The protein below binds the small molecule below.
Small molecule (SMILES): Nc1ncnc2c1ncn2[C@@H]1C[C@@H](O)[C@@H](COP(=O)(O)O)O1

Binding-site contacts:
Ligand atom N9 contacts residue GLY437 of chain 51.A at 3.3 Å (h-bond).
Ligand atom C3' contacts residue GLU215 of chain 51.A at 3.3 Å.
Ligand atom C1' contacts residue GLY437 of chain 51.A at 3.3 Å.
Ligand atom O5' contacts residue LYS439 of chain 51.A at 3.8 Å.
Ligand atom N3 contacts residue PRO429 of chain 51.A at 4.4 Å.
Ligand atom N6 contacts residue HIS428 of chain 51.A at 4.0 Å.
Ligand atom C8 contacts residue GLY437 of chain 51.A at 2.8 Å.
Ligand atom O3' contacts residue LYS439 of chain 51.A at 3.5 Å.
Ligand atom O3P contacts residue LYS439 of chain 51.A at 2.9 Å.
Ligand atom N6 contacts residue ASP407 of chain 51.A at 3.6 Å (salt-bridge).
Ligand atom N9 contacts residue PRO429 of chain 51.A at 4.3 Å.
Ligand atom N7 contacts residue VAL217 of chain 51.A at 3.7 Å.
Ligand atom C3' contacts residue GLY437 of chain 51.A at 3.9 Å.
Ligand atom N7 contacts residue GLY437 of chain 51.A at 3.5 Å (h-bond).
Ligand atom P contacts residue LYS439 of chain 51.A at 3.3 Å.
Ligand atom C2 contacts residue HIS428 of chain 51.A at 3.8 Å.
Ligand atom O3' contacts residue ILE420 of chain 51.A at 4.2 Å.
Ligand atom C8 contacts residue PRO429 of chain 51.A at 4.3 Å (hydrophobic).
Ligand atom O3' contacts residue GLU215 of chain 51.A at 3.5 Å (salt-bridge).
Ligand atom C4 contacts residue PRO218 of chain 51.A at 4.1 Å (hydrophobic).
Ligand atom N7 contacts residue PRO218 of chain 51.A at 4.0 Å.
Ligand atom C8 contacts residue VAL217 of chain 51.A at 3.5 Å (hydrophobic).
Ligand atom O3' contacts residue GLY437 of chain 51.A at 3.9 Å.
Ligand atom N9 contacts residue PRO218 of chain 51.A at 4.2 Å.
Ligand atom C6 contacts residue PRO218 of chain 51.A at 4.2 Å (hydrophobic).
Ligand atom C8 contacts residue PRO218 of chain 51.A at 4.2 Å (hydrophobic).
Ligand atom C2' contacts residue GLU215 of chain 51.A at 3.6 Å.
Ligand atom C2' contacts residue GLY437 of chain 51.A at 2.8 Å.
Ligand atom P contacts residue HIS426 of chain 51.A at 3.9 Å.
Ligand atom C6 contacts residue SER430 of chain 51.A at 4.2 Å.
Ligand atom O1P contacts residue LYS439 of chain 51.A at 2.6 Å.
Ligand atom C6 contacts residue HIS428 of chain 51.A at 4.2 Å.
Ligand atom C2' contacts residue ASP216 of chain 51.A at 4.3 Å.
Ligand atom O2P contacts residue HIS426 of chain 51.A at 3.6 Å.
Ligand atom N7 contacts residue PRO429 of chain 51.A at 4.3 Å.
Ligand atom N9 contacts residue VAL217 of chain 51.A at 4.4 Å.
Ligand atom O1P contacts residue HIS426 of chain 51.A at 2.7 Å (h-bond).
Ligand atom C5 contacts residue PRO218 of chain 51.A at 4.0 Å (hydrophobic).
Ligand atom N1 contacts residue HIS428 of chain 51.A at 3.3 Å.
Ligand atom N6 contacts residue SER430 of chain 51.A at 3.7 Å.

Sequence of chain 51.A:
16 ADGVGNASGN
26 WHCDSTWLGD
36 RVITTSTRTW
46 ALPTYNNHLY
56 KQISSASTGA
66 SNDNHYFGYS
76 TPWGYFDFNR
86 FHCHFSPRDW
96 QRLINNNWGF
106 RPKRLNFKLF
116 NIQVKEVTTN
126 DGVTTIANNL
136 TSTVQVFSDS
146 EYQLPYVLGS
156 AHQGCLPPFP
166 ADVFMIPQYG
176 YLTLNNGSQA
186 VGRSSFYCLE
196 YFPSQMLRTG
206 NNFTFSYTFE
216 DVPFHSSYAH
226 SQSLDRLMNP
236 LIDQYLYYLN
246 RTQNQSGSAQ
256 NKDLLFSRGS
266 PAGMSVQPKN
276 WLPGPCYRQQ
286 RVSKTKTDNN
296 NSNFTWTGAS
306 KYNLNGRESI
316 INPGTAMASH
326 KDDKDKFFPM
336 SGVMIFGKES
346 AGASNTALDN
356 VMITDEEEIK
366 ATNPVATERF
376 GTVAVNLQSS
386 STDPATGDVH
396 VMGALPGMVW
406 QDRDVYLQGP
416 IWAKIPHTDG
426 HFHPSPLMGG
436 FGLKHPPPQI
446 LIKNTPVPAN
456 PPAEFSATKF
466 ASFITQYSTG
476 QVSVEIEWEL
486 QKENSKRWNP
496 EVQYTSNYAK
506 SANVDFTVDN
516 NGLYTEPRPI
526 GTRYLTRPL